Sequence of chain 1.A:
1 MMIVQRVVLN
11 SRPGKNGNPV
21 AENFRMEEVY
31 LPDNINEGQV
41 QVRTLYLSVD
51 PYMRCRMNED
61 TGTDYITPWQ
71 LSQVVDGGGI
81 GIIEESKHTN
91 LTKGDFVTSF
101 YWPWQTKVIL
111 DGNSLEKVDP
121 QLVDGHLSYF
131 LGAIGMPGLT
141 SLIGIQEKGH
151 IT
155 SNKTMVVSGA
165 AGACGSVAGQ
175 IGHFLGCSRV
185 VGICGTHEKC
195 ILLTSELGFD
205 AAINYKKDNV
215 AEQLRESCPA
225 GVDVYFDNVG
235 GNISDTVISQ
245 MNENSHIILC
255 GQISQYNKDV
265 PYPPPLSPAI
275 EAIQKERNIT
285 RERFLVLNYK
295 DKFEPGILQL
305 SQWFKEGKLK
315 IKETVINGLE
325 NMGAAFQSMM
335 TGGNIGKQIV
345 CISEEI

The small molecule below binds the protein below.
Small molecule (SMILES): CCCCC1C(=O)N(c2ccccc2)N(c2ccccc2)C1=O

Binding-site contacts:
Ligand atom C3 contacts residue TYR65 of chain 1.A at 3.6 Å (hydrophobic).
Ligand atom C10 contacts residue VAL290 of chain 1.A at 3.8 Å (hydrophobic).
Ligand atom C5 contacts residue NAP1 of chain 1.C at 3.3 Å.
Ligand atom O5 contacts residue TYR52 of chain 1.A at 3.6 Å.
Ligand atom C4 contacts residue NAP1 of chain 1.C at 3.8 Å.
Ligand atom C3 contacts residue LEU289 of chain 1.A at 3.8 Å (hydrophobic).
Ligand atom C13 contacts residue TYR65 of chain 1.A at 3.7 Å (hydrophobic).
Ligand atom O3 contacts residue LEU289 of chain 1.A at 3.2 Å.
Ligand atom C11 contacts residue NAP1 of chain 1.C at 3.2 Å.
Ligand atom C9 contacts residue PHE100 of chain 1.A at 3.6 Å (hydrophobic).
Ligand atom C17 contacts residue LEU289 of chain 1.A at 2.3 Å (hydrophobic).
Ligand atom C6 contacts residue NAP1 of chain 1.C at 3.5 Å.
Ligand atom O5 contacts residue NAP1 of chain 1.C at 2.6 Å (h-bond).
Ligand atom C18 contacts residue NAP1 of chain 1.C at 3.5 Å.
Ligand atom C3 contacts residue NAP1 of chain 1.C at 3.8 Å.
Ligand atom N2 contacts residue NAP1 of chain 1.C at 3.8 Å.
Ligand atom C18 contacts residue CYS254 of chain 1.A at 3.6 Å (hydrophobic).
Ligand atom C16 contacts residue LEU289 of chain 1.A at 3.0 Å (hydrophobic).
Ligand atom O3 contacts residue TYR65 of chain 1.A at 2.5 Å (h-bond).
Ligand atom C19 contacts residue TYR266 of chain 1.A at 3.6 Å (hydrophobic).
Ligand atom C14 contacts residue TYR65 of chain 1.A at 3.7 Å (hydrophobic).
Ligand atom C7 contacts residue TYR52 of chain 1.A at 3.2 Å (hydrophobic).
Ligand atom C19 contacts residue TYR260 of chain 1.A at 3.3 Å (hydrophobic).
Ligand atom C15 contacts residue TYR65 of chain 1.A at 3.4 Å (hydrophobic).
Ligand atom C7 contacts residue NAP1 of chain 1.C at 3.7 Å.
Ligand atom C16 contacts residue LEU291 of chain 1.A at 3.0 Å (hydrophobic).
Ligand atom N1 contacts residue NAP1 of chain 1.C at 3.7 Å.
Ligand atom C8 contacts residue NAP1 of chain 1.C at 3.8 Å.
Ligand atom C12 contacts residue LEU289 of chain 1.A at 3.3 Å (hydrophobic).
Ligand atom N2 contacts residue LEU289 of chain 1.A at 3.8 Å.
Ligand atom C9 contacts residue MET136 of chain 1.A at 3.9 Å (hydrophobic).
Ligand atom C12 contacts residue TYR65 of chain 1.A at 3.8 Å (hydrophobic).
Ligand atom C20 contacts residue TYR260 of chain 1.A at 3.8 Å (hydrophobic).
Ligand atom C5 contacts residue TYR52 of chain 1.A at 3.8 Å (hydrophobic).
Ligand atom C8 contacts residue TYR52 of chain 1.A at 3.7 Å (hydrophobic).
Ligand atom C17 contacts residue TYR65 of chain 1.A at 3.6 Å (hydrophobic).
Ligand atom C15 contacts residue LEU291 of chain 1.A at 3.0 Å (hydrophobic).
Ligand atom C16 contacts residue TYR65 of chain 1.A at 3.5 Å (hydrophobic).
Ligand atom C18 contacts residue TYR260 of chain 1.A at 3.7 Å (hydrophobic).
Ligand atom C10 contacts residue NAP1 of chain 1.C at 3.6 Å.